Sequence of chain 2.A:
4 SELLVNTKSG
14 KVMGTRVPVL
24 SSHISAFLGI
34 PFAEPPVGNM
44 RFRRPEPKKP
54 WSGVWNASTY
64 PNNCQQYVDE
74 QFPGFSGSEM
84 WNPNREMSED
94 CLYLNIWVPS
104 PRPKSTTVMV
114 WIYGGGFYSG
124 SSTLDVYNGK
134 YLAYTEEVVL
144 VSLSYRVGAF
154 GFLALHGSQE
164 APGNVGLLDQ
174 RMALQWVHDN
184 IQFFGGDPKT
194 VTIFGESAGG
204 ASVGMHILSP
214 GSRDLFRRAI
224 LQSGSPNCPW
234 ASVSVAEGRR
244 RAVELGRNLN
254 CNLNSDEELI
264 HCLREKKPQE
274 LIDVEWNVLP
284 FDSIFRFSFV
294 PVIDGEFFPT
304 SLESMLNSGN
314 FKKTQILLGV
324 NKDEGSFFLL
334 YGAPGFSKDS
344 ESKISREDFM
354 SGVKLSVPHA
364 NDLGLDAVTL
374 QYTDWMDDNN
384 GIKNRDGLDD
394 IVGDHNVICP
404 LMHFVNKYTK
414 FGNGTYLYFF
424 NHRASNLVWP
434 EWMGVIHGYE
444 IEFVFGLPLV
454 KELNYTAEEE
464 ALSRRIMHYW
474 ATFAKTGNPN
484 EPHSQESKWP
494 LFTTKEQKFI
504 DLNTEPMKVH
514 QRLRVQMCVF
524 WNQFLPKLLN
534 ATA

Binding-site contacts:
Ligand atom C13 contacts residue TRP279 of chain 2.A at 3.8 Å (hydrophobic).
Ligand atom C28 contacts residue SER286 of chain 2.A at 3.2 Å.
Ligand atom C20 contacts residue PHE284 of chain 2.A at 3.7 Å (hydrophobic).
Ligand atom C25 contacts residue TYR121 of chain 2.A at 3.3 Å (hydrophobic).
Ligand atom O22 contacts residue PHE284 of chain 2.A at 3.1 Å (h-bond).
Ligand atom O23 contacts residue LEU282 of chain 2.A at 2.8 Å.
Ligand atom C5 contacts residue TRP279 of chain 2.A at 3.7 Å (hydrophobic).
Ligand atom N1 contacts residue TRP279 of chain 2.A at 3.6 Å.
Ligand atom C3 contacts residue TRP279 of chain 2.A at 3.8 Å (hydrophobic).
Ligand atom C31 contacts residue TYR70 of chain 2.A at 3.0 Å (hydrophobic).
Ligand atom O23 contacts residue TRP279 of chain 2.A at 3.6 Å (h-bond).
Ligand atom C26 contacts residue TYR121 of chain 2.A at 3.6 Å (hydrophobic).
Ligand atom C28 contacts residue ASP285 of chain 2.A at 3.4 Å.
Ligand atom C33 contacts residue SER286 of chain 2.A at 3.4 Å.
Ligand atom O23 contacts residue PHE284 of chain 2.A at 3.2 Å (h-bond).
Ligand atom C30 contacts residue GLU199 of chain 2.A at 3.8 Å.
Ligand atom C16 contacts residue TRP279 of chain 2.A at 3.9 Å (hydrophobic).
Ligand atom N4 contacts residue TRP279 of chain 2.A at 3.5 Å.
Ligand atom C29 contacts residue PHE330 of chain 2.A at 3.8 Å (hydrophobic).
Ligand atom C6 contacts residue TRP279 of chain 2.A at 3.8 Å (hydrophobic).
Ligand atom O1 contacts residue TYR121 of chain 2.A at 3.6 Å.
Ligand atom C22 contacts residue PHE330 of chain 2.A at 3.5 Å (hydrophobic).
Ligand atom O22 contacts residue ASP285 of chain 2.A at 3.2 Å (salt-bridge).
Ligand atom C36 contacts residue PHE330 of chain 2.A at 3.6 Å (hydrophobic).
Ligand atom C27 contacts residue TRP84 of chain 2.A at 3.5 Å (hydrophobic).
Ligand atom C35 contacts residue TRP84 of chain 2.A at 3.8 Å (hydrophobic).
Ligand atom O2 contacts residue TYR334 of chain 2.A at 3.4 Å.
Ligand atom O1 contacts residue PHE331 of chain 2.A at 3.5 Å.
Ligand atom C30 contacts residue TRP84 of chain 2.A at 3.9 Å (hydrophobic).
Ligand atom C32 contacts residue TYR70 of chain 2.A at 3.2 Å (hydrophobic).
Ligand atom C37 contacts residue TYR121 of chain 2.A at 3.7 Å (hydrophobic).
Ligand atom C34 contacts residue HIS440 of chain 2.A at 3.6 Å.
Ligand atom C21 contacts residue ASP285 of chain 2.A at 3.8 Å.
Ligand atom C28 contacts residue PHE284 of chain 2.A at 3.3 Å (hydrophobic).
Ligand atom C21 contacts residue PHE284 of chain 2.A at 3.7 Å (hydrophobic).
Ligand atom C32 contacts residue GLN74 of chain 2.A at 3.3 Å.
Ligand atom C33 contacts residue ASP285 of chain 2.A at 3.4 Å.
Ligand atom C23 contacts residue TRP279 of chain 2.A at 3.5 Å (hydrophobic).
Ligand atom C2 contacts residue TRP279 of chain 2.A at 3.6 Å (hydrophobic).
Ligand atom O2 contacts residue TYR121 of chain 2.A at 3.9 Å.

This small molecule binds to this protein.
Small molecule (SMILES): CCc1c2c(nc3ccc(OC(=O)N4CCC(N5CCCCC5)CC4)cc13)-c1cc3c(c(=O)n1C2)COC(=O)[C@]3(O)CC